Binding-site contacts:
Ligand atom C1 contacts residue THR258 of chain 1.D at 3.4 Å.
Ligand atom O5 contacts residue ASN256 of chain 1.D at 2.4 Å (h-bond).
Ligand atom C2 contacts residue ASN256 of chain 1.D at 2.4 Å.
Ligand atom N2 contacts residue ASN256 of chain 1.D at 2.9 Å (h-bond).
Ligand atom O5 contacts residue THR258 of chain 1.D at 3.5 Å (h-bond).
Ligand atom O5 contacts residue ASP259 of chain 1.D at 4.2 Å.
Ligand atom C7 contacts residue ASN256 of chain 1.D at 3.1 Å.
Ligand atom O7 contacts residue GLU255 of chain 1.D at 4.5 Å.
Ligand atom O7 contacts residue ASN256 of chain 1.D at 3.0 Å (h-bond).
Ligand atom C4 contacts residue ASN256 of chain 1.D at 4.2 Å.
Ligand atom C5 contacts residue THR258 of chain 1.D at 3.8 Å.
Ligand atom C8 contacts residue GLU255 of chain 1.D at 4.3 Å.
Ligand atom C3 contacts residue ASN256 of chain 1.D at 3.8 Å.
Ligand atom C5 contacts residue ASN256 of chain 1.D at 3.6 Å.
Ligand atom C8 contacts residue ASN256 of chain 1.D at 4.2 Å.
Ligand atom C1 contacts residue ASN256 of chain 1.D at 1.4 Å.

Sequence of chain 1.D:
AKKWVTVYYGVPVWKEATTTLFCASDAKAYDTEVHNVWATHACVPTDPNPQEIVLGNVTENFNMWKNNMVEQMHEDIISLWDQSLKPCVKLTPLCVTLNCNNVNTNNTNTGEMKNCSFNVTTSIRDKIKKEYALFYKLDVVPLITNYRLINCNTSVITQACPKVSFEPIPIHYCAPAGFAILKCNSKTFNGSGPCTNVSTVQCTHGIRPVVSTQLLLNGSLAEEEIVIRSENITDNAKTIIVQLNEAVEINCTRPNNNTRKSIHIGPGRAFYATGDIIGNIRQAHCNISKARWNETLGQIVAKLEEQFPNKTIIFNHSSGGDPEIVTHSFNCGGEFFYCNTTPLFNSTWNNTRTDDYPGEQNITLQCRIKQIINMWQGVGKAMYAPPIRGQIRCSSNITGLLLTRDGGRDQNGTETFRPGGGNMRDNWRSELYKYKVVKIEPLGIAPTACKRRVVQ

The small molecule below binds the protein below.
Small molecule (SMILES): CC(=O)N[C@@H]1[C@@H](O)[C@H](O)[C@@H](CO)O[C@H]1O